Sequence of chain 1.A:
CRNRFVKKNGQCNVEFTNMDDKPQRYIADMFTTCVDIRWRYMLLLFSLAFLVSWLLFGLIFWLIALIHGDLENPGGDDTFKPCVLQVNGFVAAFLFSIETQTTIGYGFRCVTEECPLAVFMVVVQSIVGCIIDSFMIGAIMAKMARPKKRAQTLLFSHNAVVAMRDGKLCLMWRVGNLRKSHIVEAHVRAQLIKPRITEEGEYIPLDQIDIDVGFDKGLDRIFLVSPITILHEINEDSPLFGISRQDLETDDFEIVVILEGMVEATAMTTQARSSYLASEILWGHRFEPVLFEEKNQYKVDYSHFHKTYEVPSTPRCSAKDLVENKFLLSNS

Binding-site contacts:
Ligand atom O43 contacts residue LYS154 of chain 1.A at 3.3 Å (salt-bridge).
Ligand atom O53 contacts residue ASP41 of chain 1.A at 3.5 Å (salt-bridge).
Ligand atom C1A contacts residue TRP44 of chain 1.A at 3.6 Å (hydrophobic).
Ligand atom O51 contacts residue LYS153 of chain 1.A at 3.3 Å (salt-bridge).
Ligand atom C2 contacts residue ARG43 of chain 1.A at 4.1 Å.
Ligand atom O6 contacts residue ARG43 of chain 1.A at 3.7 Å.
Ligand atom O3C contacts residue ARG45 of chain 1.A at 4.0 Å.
Ligand atom O52 contacts residue ARG151 of chain 1.A at 3.3 Å (salt-bridge).
Ligand atom O2 contacts residue ARG43 of chain 1.A at 3.2 Å (salt-bridge).
Ligand atom O1A contacts residue TRP44 of chain 1.A at 3.6 Å.
Ligand atom O12 contacts residue ARG43 of chain 1.A at 3.5 Å (salt-bridge).
Ligand atom P1 contacts residue ARG45 of chain 1.A at 4.0 Å.
Ligand atom P4 contacts residue LYS154 of chain 1.A at 4.0 Å.
Ligand atom O13 contacts residue TRP44 of chain 1.A at 3.5 Å.
Ligand atom C3B contacts residue LEU48 of chain 1.A at 4.1 Å (hydrophobic).
Ligand atom O53 contacts residue ARG151 of chain 1.A at 3.6 Å.
Ligand atom O5 contacts residue LYS154 of chain 1.A at 3.8 Å.
Ligand atom P5 contacts residue ARG151 of chain 1.A at 3.3 Å.
Ligand atom O43 contacts residue GLN157 of chain 1.A at 3.8 Å.
Ligand atom O11 contacts residue ARG43 of chain 1.A at 3.3 Å (salt-bridge).
Ligand atom C1B contacts residue ARG45 of chain 1.A at 4.1 Å.
Ligand atom O11 contacts residue ARG45 of chain 1.A at 4.0 Å.
Ligand atom C4A contacts residue PHE140 of chain 4.A at 3.8 Å (hydrophobic).
Ligand atom O51 contacts residue LYS154 of chain 1.A at 3.4 Å (salt-bridge).
Ligand atom O2C contacts residue TRP44 of chain 1.A at 3.3 Å.
Ligand atom O51 contacts residue ARG151 of chain 1.A at 2.8 Å (salt-bridge).
Ligand atom P1 contacts residue ARG43 of chain 1.A at 3.9 Å.
Ligand atom O53 contacts residue ILE42 of chain 1.A at 3.9 Å.
Ligand atom O52 contacts residue LYS154 of chain 1.A at 3.2 Å (salt-bridge).
Ligand atom O1B contacts residue LEU48 of chain 1.A at 3.8 Å.
Ligand atom O53 contacts residue LYS148 of chain 1.A at 3.3 Å (salt-bridge).
Ligand atom O1 contacts residue TRP44 of chain 1.A at 3.6 Å.
Ligand atom O6 contacts residue TRP44 of chain 1.A at 3.4 Å.
Ligand atom O1B contacts residue ARG45 of chain 1.A at 3.1 Å.
Ligand atom O12 contacts residue ARG45 of chain 1.A at 2.8 Å (salt-bridge).
Ligand atom P5 contacts residue LYS154 of chain 1.A at 3.7 Å.
Ligand atom C1B contacts residue LEU48 of chain 1.A at 4.1 Å (hydrophobic).
Ligand atom O4 contacts residue LYS154 of chain 1.A at 4.0 Å.
Ligand atom O12 contacts residue TRP44 of chain 1.A at 4.0 Å.
Ligand atom O1 contacts residue ARG43 of chain 1.A at 3.6 Å.

The small molecule below binds the protein below.
Small molecule (SMILES): CCCCCCCC(=O)OC[C@H](COP(=O)(O)O[C@@H]1[C@H](O)[C@H](O)[C@@H](OP(=O)(O)O)[C@H](OP(=O)(O)O)[C@H]1O)OC(=O)CCCCCCC

Sequence of chain 4.A:
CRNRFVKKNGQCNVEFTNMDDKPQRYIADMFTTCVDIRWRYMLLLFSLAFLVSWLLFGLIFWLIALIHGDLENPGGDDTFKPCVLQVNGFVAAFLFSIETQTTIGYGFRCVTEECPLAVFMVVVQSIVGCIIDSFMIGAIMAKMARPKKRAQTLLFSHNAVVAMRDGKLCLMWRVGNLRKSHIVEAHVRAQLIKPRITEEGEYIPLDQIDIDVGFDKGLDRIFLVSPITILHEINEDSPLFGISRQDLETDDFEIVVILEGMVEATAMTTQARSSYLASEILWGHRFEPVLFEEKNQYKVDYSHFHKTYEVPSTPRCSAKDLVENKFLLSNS